The protein below binds the small molecule below.
Small molecule (SMILES): CC(=O)N[C@H]1[C@H](O[C@H]2[C@H](O)[C@@H](NC(C)=O)CO[C@@H]2CO)O[C@H](CO)[C@@H](O)[C@@H]1O

Binding-site contacts:
Ligand atom C1 contacts residue ASN154 of chain 17.C at 3.4 Å.
Ligand atom N2 contacts residue THR156 of chain 17.C at 3.6 Å (h-bond).
Ligand atom C8 contacts residue THR156 of chain 17.C at 4.0 Å.
Ligand atom O5 contacts residue ASN154 of chain 17.C at 4.0 Å.
Ligand atom C1 contacts residue THR156 of chain 17.C at 3.6 Å.
Ligand atom C7 contacts residue ASN154 of chain 17.C at 3.3 Å.
Ligand atom O6 contacts residue MET151 of chain 17.C at 3.4 Å.
Ligand atom C2 contacts residue ASN154 of chain 17.C at 3.5 Å.
Ligand atom N2 contacts residue ASN154 of chain 17.C at 3.8 Å.
Ligand atom O7 contacts residue ASN154 of chain 17.C at 2.6 Å (h-bond).
Ligand atom C2 contacts residue THR156 of chain 17.C at 4.2 Å.
Ligand atom C6 contacts residue MET151 of chain 17.C at 4.5 Å (hydrophobic).
Ligand atom C8 contacts residue ASN154 of chain 17.C at 3.6 Å.
Ligand atom C7 contacts residue THR156 of chain 17.C at 3.9 Å.

Sequence of chain 17.C:
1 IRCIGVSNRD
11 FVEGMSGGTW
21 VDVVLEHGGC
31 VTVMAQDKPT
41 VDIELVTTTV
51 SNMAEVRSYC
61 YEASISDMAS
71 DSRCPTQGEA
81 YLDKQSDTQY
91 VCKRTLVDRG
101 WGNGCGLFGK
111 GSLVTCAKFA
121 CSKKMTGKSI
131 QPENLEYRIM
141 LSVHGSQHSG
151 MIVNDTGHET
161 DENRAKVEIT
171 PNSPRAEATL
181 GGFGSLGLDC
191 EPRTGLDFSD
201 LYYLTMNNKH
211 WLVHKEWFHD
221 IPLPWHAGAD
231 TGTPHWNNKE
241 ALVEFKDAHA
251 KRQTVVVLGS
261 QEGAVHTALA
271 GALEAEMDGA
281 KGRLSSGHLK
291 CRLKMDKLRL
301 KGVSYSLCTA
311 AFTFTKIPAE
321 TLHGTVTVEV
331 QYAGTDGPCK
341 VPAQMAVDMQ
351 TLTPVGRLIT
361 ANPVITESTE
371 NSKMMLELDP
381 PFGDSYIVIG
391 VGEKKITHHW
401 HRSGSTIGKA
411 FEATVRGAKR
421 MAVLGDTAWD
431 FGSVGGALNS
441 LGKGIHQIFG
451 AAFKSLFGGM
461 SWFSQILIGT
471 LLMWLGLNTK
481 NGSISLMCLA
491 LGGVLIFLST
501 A